Sequence of chain 1.E:
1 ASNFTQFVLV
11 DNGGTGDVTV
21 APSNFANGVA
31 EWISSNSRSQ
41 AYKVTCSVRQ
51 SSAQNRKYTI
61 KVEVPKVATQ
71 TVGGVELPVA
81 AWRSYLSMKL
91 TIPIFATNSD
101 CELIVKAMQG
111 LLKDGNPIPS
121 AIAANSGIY

A small-molecule ligand and the protein it binds are described below.
Small molecule (SMILES): Nc1nc(=O)c2ncn([C@@H]3O[C@H](CO[P](=O)(O)O[C@H]4[C@@H](O)[C@H](n5cnc6c(N)ncnc65)O[C@@H]4CO[P](=O)(O)O[C@@H]4[C@@H](O)[C@H](n5cnc6c(N)ncnc65)O[C@@H]4COP(=O)=O)[C@@H](O)[C@H]3O)c2[nH]1

Sequence of chain 6.E:
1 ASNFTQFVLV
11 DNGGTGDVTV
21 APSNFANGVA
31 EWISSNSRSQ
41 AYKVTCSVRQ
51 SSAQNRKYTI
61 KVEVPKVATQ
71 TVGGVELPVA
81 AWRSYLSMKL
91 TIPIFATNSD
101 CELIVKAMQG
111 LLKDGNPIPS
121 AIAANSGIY

Binding-site contacts:
Ligand atom N1 contacts residue THR59 of chain 1.E at 3.5 Å.
Ligand atom C2 contacts residue THR59 of chain 1.E at 4.1 Å.
Ligand atom C2 contacts residue SER47 of chain 1.E at 3.4 Å.
Ligand atom C8 contacts residue TYR85 of chain 1.E at 3.8 Å (hydrophobic).
Ligand atom N6 contacts residue CYS46 of chain 1.E at 3.4 Å (h-bond).
Ligand atom N1 contacts residue SER47 of chain 1.E at 2.9 Å (h-bond).
Ligand atom C8 contacts residue LYS61 of chain 1.E at 3.7 Å.
Ligand atom N7 contacts residue TYR85 of chain 1.E at 3.7 Å.
Ligand atom C6 contacts residue SER47 of chain 1.E at 3.9 Å.
Ligand atom N7 contacts residue THR45 of chain 1.E at 2.5 Å (h-bond).
Ligand atom OP1 contacts residue LYS43 of chain 1.E at 2.9 Å (salt-bridge).
Ligand atom P contacts residue LYS43 of chain 1.E at 3.2 Å.
Ligand atom OP2 contacts residue LYS43 of chain 1.E at 2.7 Å (salt-bridge).
Ligand atom N9 contacts residue TYR85 of chain 1.E at 4.0 Å.
Ligand atom O6 contacts residue LYS61 of chain 1.E at 3.0 Å (salt-bridge).
Ligand atom N6 contacts residue THR59 of chain 1.E at 2.8 Å (h-bond).
Ligand atom N6 contacts residue THR91 of chain 6.E at 3.5 Å (h-bond).
Ligand atom N6 contacts residue TYR85 of chain 1.E at 3.4 Å.
Ligand atom N6 contacts residue THR45 of chain 1.E at 2.5 Å (h-bond).
Ligand atom C5 contacts residue VAL29 of chain 1.E at 4.0 Å (hydrophobic).
Ligand atom N6 contacts residue SER47 of chain 1.E at 4.1 Å.
Ligand atom OP1 contacts residue TYR85 of chain 1.E at 3.5 Å (h-bond).
Ligand atom C4 contacts residue LYS61 of chain 1.E at 3.7 Å.
Ligand atom N7 contacts residue LYS61 of chain 1.E at 3.7 Å.
Ligand atom OP2 contacts residue GLU63 of chain 1.E at 3.6 Å (salt-bridge).
Ligand atom C4 contacts residue TYR85 of chain 1.E at 3.8 Å (hydrophobic).
Ligand atom N9 contacts residue LYS61 of chain 1.E at 3.7 Å.
Ligand atom C5 contacts residue THR45 of chain 1.E at 3.1 Å.
Ligand atom C5 contacts residue TYR85 of chain 1.E at 3.5 Å (hydrophobic).
Ligand atom C6 contacts residue LYS61 of chain 1.E at 3.8 Å.
Ligand atom C5 contacts residue LYS61 of chain 1.E at 3.7 Å.
Ligand atom N6 contacts residue LYS61 of chain 1.E at 4.1 Å.
Ligand atom C6 contacts residue THR45 of chain 1.E at 3.1 Å.
Ligand atom C6 contacts residue TYR85 of chain 1.E at 3.4 Å (hydrophobic).
Ligand atom C6 contacts residue VAL29 of chain 1.E at 4.1 Å (hydrophobic).
Ligand atom P contacts residue TYR85 of chain 1.E at 3.7 Å.
Ligand atom C5' contacts residue TYR85 of chain 1.E at 4.0 Å (hydrophobic).
Ligand atom N1 contacts residue TYR85 of chain 1.E at 3.5 Å.
Ligand atom C8 contacts residue THR45 of chain 1.E at 3.8 Å.
Ligand atom C6 contacts residue THR59 of chain 1.E at 3.6 Å.